Sequence of chain 1.E:
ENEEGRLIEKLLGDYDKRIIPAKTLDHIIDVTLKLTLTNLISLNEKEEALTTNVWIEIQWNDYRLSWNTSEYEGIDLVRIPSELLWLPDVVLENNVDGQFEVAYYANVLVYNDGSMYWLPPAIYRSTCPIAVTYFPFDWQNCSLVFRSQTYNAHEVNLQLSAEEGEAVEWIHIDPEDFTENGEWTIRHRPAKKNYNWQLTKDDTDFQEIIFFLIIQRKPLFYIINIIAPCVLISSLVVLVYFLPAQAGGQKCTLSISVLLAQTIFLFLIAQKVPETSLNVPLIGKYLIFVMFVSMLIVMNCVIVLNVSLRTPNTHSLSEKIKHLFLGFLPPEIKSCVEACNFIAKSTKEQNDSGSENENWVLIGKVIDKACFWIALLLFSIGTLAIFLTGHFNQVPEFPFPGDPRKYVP

A small-molecule ligand and the protein it binds are described below.
Small molecule (SMILES): CC(=O)N[C@@H]1[C@@H](O)[C@H](O)[C@@H](CO)O[C@H]1O

Binding-site contacts:
Ligand atom O5 contacts residue SER70 of chain 1.E at 3.4 Å.
Ligand atom O5 contacts residue ASN68 of chain 1.E at 2.3 Å (h-bond).
Ligand atom C4 contacts residue ASN68 of chain 1.E at 4.2 Å.
Ligand atom C7 contacts residue ASN68 of chain 1.E at 3.5 Å.
Ligand atom C5 contacts residue SER70 of chain 1.E at 3.7 Å.
Ligand atom C1 contacts residue ASN68 of chain 1.E at 1.4 Å.
Ligand atom N2 contacts residue ASN68 of chain 1.E at 2.9 Å (h-bond).
Ligand atom O5 contacts residue GLU71 of chain 1.E at 4.2 Å.
Ligand atom C2 contacts residue ASN68 of chain 1.E at 2.4 Å.
Ligand atom C5 contacts residue ASN68 of chain 1.E at 3.6 Å.
Ligand atom O7 contacts residue ASN68 of chain 1.E at 3.5 Å (h-bond).
Ligand atom C1 contacts residue SER70 of chain 1.E at 4.0 Å.
Ligand atom C3 contacts residue ASN68 of chain 1.E at 3.8 Å.
Ligand atom C6 contacts residue SER70 of chain 1.E at 3.8 Å.